Sequence of chain 1.B:
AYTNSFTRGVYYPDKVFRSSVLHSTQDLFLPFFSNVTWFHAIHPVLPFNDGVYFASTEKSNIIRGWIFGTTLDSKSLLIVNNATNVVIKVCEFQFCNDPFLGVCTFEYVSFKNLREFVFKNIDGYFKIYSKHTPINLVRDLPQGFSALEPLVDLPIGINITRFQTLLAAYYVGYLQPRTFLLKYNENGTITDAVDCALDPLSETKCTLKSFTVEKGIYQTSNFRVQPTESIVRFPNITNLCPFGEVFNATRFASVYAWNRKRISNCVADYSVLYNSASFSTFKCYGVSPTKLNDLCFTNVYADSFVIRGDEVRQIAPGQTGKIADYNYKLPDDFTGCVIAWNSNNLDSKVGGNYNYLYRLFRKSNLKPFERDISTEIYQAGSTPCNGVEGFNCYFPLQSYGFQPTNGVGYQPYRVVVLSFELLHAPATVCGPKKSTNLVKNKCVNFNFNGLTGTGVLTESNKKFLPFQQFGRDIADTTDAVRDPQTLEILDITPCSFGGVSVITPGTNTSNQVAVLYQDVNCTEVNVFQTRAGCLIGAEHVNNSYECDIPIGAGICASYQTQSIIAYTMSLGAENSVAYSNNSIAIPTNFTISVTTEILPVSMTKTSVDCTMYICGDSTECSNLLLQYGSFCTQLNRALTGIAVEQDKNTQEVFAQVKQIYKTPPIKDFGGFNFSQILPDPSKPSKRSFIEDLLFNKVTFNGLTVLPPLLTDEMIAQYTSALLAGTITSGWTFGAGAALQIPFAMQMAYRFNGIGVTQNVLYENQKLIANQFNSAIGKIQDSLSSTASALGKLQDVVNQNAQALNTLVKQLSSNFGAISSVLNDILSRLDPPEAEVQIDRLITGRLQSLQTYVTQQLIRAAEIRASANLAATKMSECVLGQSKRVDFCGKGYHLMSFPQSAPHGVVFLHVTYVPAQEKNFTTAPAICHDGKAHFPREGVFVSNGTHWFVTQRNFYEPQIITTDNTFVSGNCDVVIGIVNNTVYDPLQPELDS

Binding-site contacts:
Ligand atom C4 contacts residue ASN282 of chain 1.B at 4.2 Å.
Ligand atom C1 contacts residue ASN282 of chain 1.B at 1.4 Å.
Ligand atom O6 contacts residue ASN282 of chain 1.B at 4.4 Å.
Ligand atom O7 contacts residue ASN282 of chain 1.B at 3.0 Å (h-bond).
Ligand atom C7 contacts residue ASN280 of chain 1.B at 3.9 Å.
Ligand atom O7 contacts residue ASN280 of chain 1.B at 3.3 Å (h-bond).
Ligand atom O5 contacts residue ASN282 of chain 1.B at 2.4 Å (h-bond).
Ligand atom N2 contacts residue ASN282 of chain 1.B at 2.9 Å (h-bond).
Ligand atom C5 contacts residue ASN282 of chain 1.B at 3.7 Å.
Ligand atom C2 contacts residue ASN282 of chain 1.B at 2.4 Å.
Ligand atom C8 contacts residue ASN282 of chain 1.B at 4.4 Å.
Ligand atom C3 contacts residue ASN282 of chain 1.B at 3.8 Å.
Ligand atom C7 contacts residue ASN282 of chain 1.B at 3.2 Å.
Ligand atom C8 contacts residue ASN280 of chain 1.B at 3.7 Å.

The protein below binds the small molecule below.
Small molecule (SMILES): CC(=O)N[C@@H]1[C@@H](O)[C@H](O)[C@@H](CO)O[C@H]1O